Binding-site contacts:
Ligand atom C8 contacts residue HIS44 of chain 1.A at 3.7 Å.
Ligand atom C7 contacts residue ASN328 of chain 1.A at 3.7 Å.
Ligand atom N2 contacts residue ASN328 of chain 1.A at 3.2 Å (h-bond).
Ligand atom N2 contacts residue TYR327 of chain 1.A at 4.1 Å.
Ligand atom C8 contacts residue TYR327 of chain 1.A at 3.8 Å (hydrophobic).
Ligand atom C1 contacts residue ASN328 of chain 1.A at 1.6 Å.
Ligand atom O5 contacts residue ASN328 of chain 1.A at 2.3 Å (h-bond).
Ligand atom C5 contacts residue ASN328 of chain 1.A at 3.6 Å.
Ligand atom C3 contacts residue ASN328 of chain 1.A at 4.0 Å.
Ligand atom O7 contacts residue ASN328 of chain 1.A at 3.9 Å.
Ligand atom C2 contacts residue ASN328 of chain 1.A at 2.7 Å.
Ligand atom C7 contacts residue TYR327 of chain 1.A at 4.2 Å (hydrophobic).
Ligand atom C4 contacts residue ASN328 of chain 1.A at 4.2 Å.

A protein and the small-molecule ligand that binds it are described below.
Small molecule (SMILES): CC(=O)N[C@@H]1[C@@H](O)[C@H](O)[C@@H](CO)O[C@H]1O

Sequence of chain 1.A:
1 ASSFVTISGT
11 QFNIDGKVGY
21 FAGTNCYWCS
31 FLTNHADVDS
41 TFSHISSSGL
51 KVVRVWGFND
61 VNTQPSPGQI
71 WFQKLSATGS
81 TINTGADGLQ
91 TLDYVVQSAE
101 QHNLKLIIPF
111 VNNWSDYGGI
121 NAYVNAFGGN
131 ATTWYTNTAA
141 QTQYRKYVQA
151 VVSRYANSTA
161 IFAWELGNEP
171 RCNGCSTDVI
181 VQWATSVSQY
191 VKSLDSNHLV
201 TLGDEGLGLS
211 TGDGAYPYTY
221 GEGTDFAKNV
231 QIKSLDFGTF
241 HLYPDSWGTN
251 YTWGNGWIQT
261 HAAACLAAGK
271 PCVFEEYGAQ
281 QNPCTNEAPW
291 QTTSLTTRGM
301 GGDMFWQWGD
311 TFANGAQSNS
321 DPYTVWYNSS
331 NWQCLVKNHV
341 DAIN